Binding-site contacts:
Ligand atom C5 contacts residue THR660 of chain 2.A at 3.8 Å.
Ligand atom O5 contacts residue ASN634 of chain 2.A at 3.8 Å.
Ligand atom C2 contacts residue ASN634 of chain 2.A at 3.8 Å.
Ligand atom C7 contacts residue PHE656 of chain 2.A at 3.8 Å (hydrophobic).
Ligand atom C1 contacts residue THR660 of chain 2.A at 3.5 Å.
Ligand atom O7 contacts residue ASN658 of chain 2.A at 3.8 Å.
Ligand atom C5 contacts residue LEU661 of chain 2.A at 3.8 Å (hydrophobic).
Ligand atom C3 contacts residue ASN658 of chain 2.A at 3.8 Å.
Ligand atom C1 contacts residue ASN658 of chain 2.A at 1.4 Å.
Ligand atom C6 contacts residue LEU638 of chain 2.A at 4.4 Å (hydrophobic).
Ligand atom N2 contacts residue ASN658 of chain 2.A at 2.9 Å (h-bond).
Ligand atom O7 contacts residue ASN634 of chain 2.A at 3.2 Å (h-bond).
Ligand atom C6 contacts residue LEU661 of chain 2.A at 3.5 Å (hydrophobic).
Ligand atom O5 contacts residue LEU661 of chain 2.A at 3.3 Å.
Ligand atom C7 contacts residue ASN634 of chain 2.A at 4.2 Å.
Ligand atom C1 contacts residue LEU661 of chain 2.A at 4.2 Å (hydrophobic).
Ligand atom C8 contacts residue PHE656 of chain 2.A at 3.4 Å (hydrophobic).
Ligand atom O7 contacts residue PHE656 of chain 2.A at 3.8 Å.
Ligand atom O6 contacts residue LEU661 of chain 2.A at 3.5 Å.
Ligand atom C7 contacts residue ASN658 of chain 2.A at 3.5 Å.
Ligand atom C2 contacts residue ASN658 of chain 2.A at 2.4 Å.
Ligand atom C5 contacts residue ASN658 of chain 2.A at 3.6 Å.
Ligand atom O5 contacts residue THR660 of chain 2.A at 3.8 Å.
Ligand atom C4 contacts residue ASN658 of chain 2.A at 4.2 Å.
Ligand atom C1 contacts residue ASN634 of chain 2.A at 3.9 Å.
Ligand atom O6 contacts residue LEU638 of chain 2.A at 4.2 Å.
Ligand atom O5 contacts residue ASN658 of chain 2.A at 2.2 Å (h-bond).

Sequence of chain 2.A:
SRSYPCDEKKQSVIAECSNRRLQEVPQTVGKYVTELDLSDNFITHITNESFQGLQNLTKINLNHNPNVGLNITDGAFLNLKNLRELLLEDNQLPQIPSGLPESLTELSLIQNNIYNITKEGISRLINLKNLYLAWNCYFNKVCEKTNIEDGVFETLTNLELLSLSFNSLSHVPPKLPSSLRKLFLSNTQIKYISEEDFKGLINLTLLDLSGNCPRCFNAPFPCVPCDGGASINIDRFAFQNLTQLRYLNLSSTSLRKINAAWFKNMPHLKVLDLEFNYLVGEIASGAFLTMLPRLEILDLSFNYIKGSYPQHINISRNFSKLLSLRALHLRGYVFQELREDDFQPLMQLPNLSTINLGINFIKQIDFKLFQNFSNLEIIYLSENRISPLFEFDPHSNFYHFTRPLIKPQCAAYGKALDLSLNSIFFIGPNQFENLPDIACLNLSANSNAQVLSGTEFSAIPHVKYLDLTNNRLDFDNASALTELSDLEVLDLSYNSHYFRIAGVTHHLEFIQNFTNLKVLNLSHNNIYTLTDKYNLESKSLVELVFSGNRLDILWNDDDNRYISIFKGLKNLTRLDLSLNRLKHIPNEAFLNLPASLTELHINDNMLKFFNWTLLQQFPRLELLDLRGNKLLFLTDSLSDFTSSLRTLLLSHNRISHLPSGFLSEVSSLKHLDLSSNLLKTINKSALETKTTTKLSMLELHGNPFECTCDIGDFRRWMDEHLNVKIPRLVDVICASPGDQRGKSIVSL

This protein binds this small molecule.
Small molecule (SMILES): CC(=O)N[C@@H]1[C@@H](O)[C@H](O)[C@@H](CO)O[C@H]1O